A small-molecule ligand and the protein it binds are described below.
Small molecule (SMILES): CC(=O)N[C@H]1[C@H](O[C@H]2[C@H](O)[C@@H](NC(C)=O)CO[C@@H]2CO)O[C@H](CO)[C@@H](O)[C@@H]1O

Sequence of chain 1.A:
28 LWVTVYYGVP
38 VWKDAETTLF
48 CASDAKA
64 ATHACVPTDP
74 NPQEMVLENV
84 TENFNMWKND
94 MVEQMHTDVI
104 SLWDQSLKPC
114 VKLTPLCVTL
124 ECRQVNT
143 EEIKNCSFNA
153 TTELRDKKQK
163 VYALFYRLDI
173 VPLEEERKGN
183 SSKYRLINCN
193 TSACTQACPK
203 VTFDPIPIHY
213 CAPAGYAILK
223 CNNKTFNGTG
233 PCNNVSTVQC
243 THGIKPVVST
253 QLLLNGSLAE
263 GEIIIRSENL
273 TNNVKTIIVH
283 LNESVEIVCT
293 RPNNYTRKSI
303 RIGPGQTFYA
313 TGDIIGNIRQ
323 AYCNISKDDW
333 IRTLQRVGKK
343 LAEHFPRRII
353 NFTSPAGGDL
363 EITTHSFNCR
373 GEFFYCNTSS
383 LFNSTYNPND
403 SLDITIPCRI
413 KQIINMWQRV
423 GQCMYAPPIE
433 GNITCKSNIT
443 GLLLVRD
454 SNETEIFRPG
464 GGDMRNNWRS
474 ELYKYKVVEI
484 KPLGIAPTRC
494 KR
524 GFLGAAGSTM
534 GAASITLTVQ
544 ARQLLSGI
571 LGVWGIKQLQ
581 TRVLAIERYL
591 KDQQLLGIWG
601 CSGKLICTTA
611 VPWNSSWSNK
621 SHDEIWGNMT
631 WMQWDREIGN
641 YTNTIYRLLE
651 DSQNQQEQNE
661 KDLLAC

Binding-site contacts:
Ligand atom C1 contacts residue ASN235 of chain 1.A at 3.5 Å.
Ligand atom C2 contacts residue PRO233 of chain 1.A at 4.4 Å (hydrophobic).
Ligand atom C7 contacts residue PHE228 of chain 1.A at 3.8 Å (hydrophobic).
Ligand atom O7 contacts residue NAG1 of chain 1.O at 4.4 Å.
Ligand atom O7 contacts residue ASN229 of chain 1.A at 4.3 Å.
Ligand atom O7 contacts residue PHE228 of chain 1.A at 4.1 Å.
Ligand atom C8 contacts residue NAG1 of chain 1.O at 3.8 Å.
Ligand atom O6 contacts residue ASN235 of chain 1.A at 3.4 Å (h-bond).
Ligand atom C8 contacts residue PHE228 of chain 1.A at 3.4 Å (hydrophobic).
Ligand atom C6 contacts residue ASN235 of chain 1.A at 3.8 Å.
Ligand atom C2 contacts residue ASN225 of chain 1.A at 2.5 Å.
Ligand atom C8 contacts residue ASN229 of chain 1.A at 3.6 Å.
Ligand atom C1 contacts residue ASN225 of chain 1.A at 1.5 Å.
Ligand atom C7 contacts residue PRO233 of chain 1.A at 3.9 Å (hydrophobic).
Ligand atom O5 contacts residue ASN225 of chain 1.A at 2.4 Å (h-bond).
Ligand atom C3 contacts residue ASN225 of chain 1.A at 3.8 Å.
Ligand atom C4 contacts residue ASN225 of chain 1.A at 4.3 Å.
Ligand atom C5 contacts residue ASN225 of chain 1.A at 3.7 Å.
Ligand atom C6 contacts residue NAG1 of chain 1.O at 4.4 Å.
Ligand atom C7 contacts residue ASN229 of chain 1.A at 4.4 Å.
Ligand atom C8 contacts residue PRO233 of chain 1.A at 3.6 Å (hydrophobic).
Ligand atom N2 contacts residue ASN225 of chain 1.A at 3.0 Å (h-bond).
Ligand atom O7 contacts residue THR227 of chain 1.A at 4.1 Å.
Ligand atom C7 contacts residue ASN225 of chain 1.A at 4.1 Å.
Ligand atom N2 contacts residue PHE228 of chain 1.A at 3.8 Å.
Ligand atom C1 contacts residue PRO233 of chain 1.A at 4.5 Å (hydrophobic).
Ligand atom O5 contacts residue ASN235 of chain 1.A at 3.5 Å (h-bond).
Ligand atom C8 contacts residue THR231 of chain 1.A at 3.3 Å.
Ligand atom O6 contacts residue ASN225 of chain 1.A at 3.2 Å (h-bond).
Ligand atom C5 contacts residue ASN235 of chain 1.A at 3.7 Å.
Ligand atom C6 contacts residue ASN225 of chain 1.A at 4.0 Å.
Ligand atom N2 contacts residue PRO233 of chain 1.A at 3.3 Å (h-bond).